A small-molecule ligand and the protein it binds are described below.
Small molecule (SMILES): CC(=O)N[C@@H]1[C@@H](O)[C@H](O)[C@@H](CO)O[C@H]1O

Sequence of chain 1.A:
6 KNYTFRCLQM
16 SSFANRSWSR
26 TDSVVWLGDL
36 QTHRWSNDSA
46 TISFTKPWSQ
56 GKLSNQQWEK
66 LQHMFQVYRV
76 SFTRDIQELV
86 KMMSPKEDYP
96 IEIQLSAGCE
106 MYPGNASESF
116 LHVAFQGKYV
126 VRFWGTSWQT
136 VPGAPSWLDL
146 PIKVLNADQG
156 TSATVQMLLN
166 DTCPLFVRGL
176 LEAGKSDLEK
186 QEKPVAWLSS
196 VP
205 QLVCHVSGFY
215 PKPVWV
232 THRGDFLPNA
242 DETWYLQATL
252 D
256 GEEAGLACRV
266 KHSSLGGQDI

Binding-site contacts:
Ligand atom C6 contacts residue TRP23 of chain 1.A at 4.0 Å (hydrophobic).
Ligand atom C8 contacts residue ASN20 of chain 1.A at 3.6 Å.
Ligand atom C1 contacts residue TRP23 of chain 1.A at 3.9 Å (hydrophobic).
Ligand atom C1 contacts residue ASN20 of chain 1.A at 1.5 Å.
Ligand atom C2 contacts residue ASN20 of chain 1.A at 2.4 Å.
Ligand atom N2 contacts residue ASN20 of chain 1.A at 2.7 Å (h-bond).
Ligand atom O7 contacts residue ASN20 of chain 1.A at 4.1 Å.
Ligand atom C8 contacts residue SER22 of chain 1.A at 3.5 Å.
Ligand atom O5 contacts residue ASN20 of chain 1.A at 2.5 Å (h-bond).
Ligand atom C5 contacts residue ASN20 of chain 1.A at 3.7 Å.
Ligand atom C5 contacts residue TRP23 of chain 1.A at 3.8 Å (hydrophobic).
Ligand atom C7 contacts residue ASN20 of chain 1.A at 3.2 Å.
Ligand atom O5 contacts residue ALA19 of chain 1.A at 3.7 Å.
Ligand atom C4 contacts residue ASN20 of chain 1.A at 4.3 Å.
Ligand atom O6 contacts residue ALA19 of chain 1.A at 3.7 Å.
Ligand atom O6 contacts residue TRP23 of chain 1.A at 4.4 Å.
Ligand atom C3 contacts residue ASN20 of chain 1.A at 3.7 Å.
Ligand atom O5 contacts residue TRP23 of chain 1.A at 3.7 Å.
Ligand atom C1 contacts residue ALA19 of chain 1.A at 4.5 Å (hydrophobic).